The small molecule below binds the protein below.
Small molecule (SMILES): O=C([C@H]1CCCCN1C(=O)COc1ccccc1)N1CCc2ccccc2C1

Binding-site contacts:
Ligand atom C01 contacts residue ASP440 of chain 1.B at 4.0 Å.
Ligand atom O14 contacts residue SER464 of chain 1.B at 4.0 Å.
Ligand atom C19 contacts residue SER464 of chain 1.B at 3.3 Å.
Ligand atom C16 contacts residue SER466 of chain 1.B at 4.1 Å.
Ligand atom C16 contacts residue THR475 of chain 1.B at 3.7 Å.
Ligand atom O12 contacts residue SER466 of chain 1.B at 2.8 Å (h-bond).
Ligand atom C17 contacts residue ASP352 of chain 1.B at 3.5 Å.
Ligand atom C06 contacts residue GLU463 of chain 1.B at 4.1 Å.
Ligand atom C16 contacts residue SER464 of chain 1.B at 3.4 Å.
Ligand atom C11 contacts residue SER464 of chain 1.B at 3.8 Å.
Ligand atom C21 contacts residue PHE152 of chain 1.B at 3.8 Å (hydrophobic).
Ligand atom C11 contacts residue SER466 of chain 1.B at 3.7 Å.
Ligand atom C02 contacts residue SER464 of chain 1.B at 4.0 Å.
Ligand atom C19 contacts residue THR475 of chain 1.B at 3.5 Å.
Ligand atom C15 contacts residue SER466 of chain 1.B at 4.2 Å.
Ligand atom C01 contacts residue THR567 of chain 1.B at 3.8 Å.
Ligand atom C10 contacts residue PHE152 of chain 1.B at 3.9 Å (hydrophobic).
Ligand atom C13 contacts residue SER466 of chain 1.B at 4.2 Å.
Ligand atom C04 contacts residue CYS465 of chain 1.B at 4.1 Å (hydrophobic).
Ligand atom C05 contacts residue THR519 of chain 1.B at 3.7 Å.
Ligand atom C15 contacts residue SER464 of chain 1.B at 3.9 Å.
Ligand atom C13 contacts residue SER464 of chain 1.B at 3.7 Å.
Ligand atom O14 contacts residue SER466 of chain 1.B at 3.4 Å (h-bond).
Ligand atom C28 contacts residue ALA523 of chain 1.B at 3.5 Å (hydrophobic).
Ligand atom C01 contacts residue GLU463 of chain 1.B at 3.2 Å.
Ligand atom C06 contacts residue ASP440 of chain 1.B at 4.0 Å.
Ligand atom C22 contacts residue SER466 of chain 1.B at 4.0 Å.
Ligand atom C26 contacts residue PHE152 of chain 1.B at 4.1 Å (hydrophobic).
Ligand atom O14 contacts residue CYS465 of chain 1.B at 3.9 Å.
Ligand atom C11 contacts residue CYS465 of chain 1.B at 3.8 Å (hydrophobic).
Ligand atom C18 contacts residue SER566 of chain 1.B at 3.7 Å.
Ligand atom N03 contacts residue SER464 of chain 1.B at 4.0 Å.
Ligand atom C10 contacts residue LEU188 of chain 1.B at 3.9 Å (hydrophobic).
Ligand atom C17 contacts residue SER464 of chain 1.B at 3.9 Å.
Ligand atom C02 contacts residue THR567 of chain 1.B at 3.7 Å.
Ligand atom C27 contacts residue CYS465 of chain 1.B at 3.8 Å (hydrophobic).
Ligand atom C23 contacts residue LEU188 of chain 1.B at 3.6 Å (hydrophobic).
Ligand atom O12 contacts residue CYS465 of chain 1.B at 3.5 Å.
Ligand atom C27 contacts residue ALA523 of chain 1.B at 4.0 Å (hydrophobic).
Ligand atom C19 contacts residue ASP352 of chain 1.B at 3.4 Å.

Sequence of chain 1.B:
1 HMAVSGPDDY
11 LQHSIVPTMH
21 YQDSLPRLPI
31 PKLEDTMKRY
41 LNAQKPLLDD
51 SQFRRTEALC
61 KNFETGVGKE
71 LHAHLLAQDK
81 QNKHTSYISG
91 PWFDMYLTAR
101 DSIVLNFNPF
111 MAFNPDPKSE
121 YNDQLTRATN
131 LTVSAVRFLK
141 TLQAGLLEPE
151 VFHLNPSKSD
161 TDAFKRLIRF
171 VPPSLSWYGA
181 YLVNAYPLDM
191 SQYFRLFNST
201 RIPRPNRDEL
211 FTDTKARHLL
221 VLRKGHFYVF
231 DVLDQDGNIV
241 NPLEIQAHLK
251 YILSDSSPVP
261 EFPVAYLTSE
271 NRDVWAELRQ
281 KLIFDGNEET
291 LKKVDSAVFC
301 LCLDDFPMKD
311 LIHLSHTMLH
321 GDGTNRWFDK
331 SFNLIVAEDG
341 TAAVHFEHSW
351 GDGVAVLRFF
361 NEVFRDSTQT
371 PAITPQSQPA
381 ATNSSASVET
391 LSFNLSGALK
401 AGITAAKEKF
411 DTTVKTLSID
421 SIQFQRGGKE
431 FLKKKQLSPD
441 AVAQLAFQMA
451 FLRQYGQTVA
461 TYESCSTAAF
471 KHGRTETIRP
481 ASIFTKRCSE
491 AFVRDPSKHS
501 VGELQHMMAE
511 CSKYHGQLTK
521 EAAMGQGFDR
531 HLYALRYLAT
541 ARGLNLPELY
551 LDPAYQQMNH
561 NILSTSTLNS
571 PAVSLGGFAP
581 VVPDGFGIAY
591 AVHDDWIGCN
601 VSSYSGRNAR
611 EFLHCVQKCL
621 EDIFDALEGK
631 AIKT